Sequence of chain 31.F:
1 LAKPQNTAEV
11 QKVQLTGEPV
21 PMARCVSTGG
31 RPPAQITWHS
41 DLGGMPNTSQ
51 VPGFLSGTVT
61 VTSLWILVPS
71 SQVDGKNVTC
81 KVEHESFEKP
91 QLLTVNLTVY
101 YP

This small molecule binds to this protein.
Small molecule (SMILES): CC(=O)N[C@H]1[C@H](O[C@H]2[C@H](O)[C@@H](NC(C)=O)CO[C@@H]2CO)O[C@H](CO)[C@@H](O[C@@H]2O[C@H](CO)[C@@H](O)[C@H](O)[C@@H]2O)[C@@H]1O

Binding-site contacts:
Ligand atom C8 contacts residue GLY75 of chain 31.F at 2.5 Å.
Ligand atom O7 contacts residue ASN77 of chain 31.F at 3.4 Å (h-bond).
Ligand atom C3 contacts residue GLY75 of chain 31.F at 4.4 Å.
Ligand atom C1 contacts residue GLY75 of chain 31.F at 3.9 Å.
Ligand atom C7 contacts residue ASN77 of chain 31.F at 3.8 Å.
Ligand atom C8 contacts residue LYS76 of chain 31.F at 4.0 Å.
Ligand atom C1 contacts residue ASN96 of chain 31.F at 1.4 Å.
Ligand atom C8 contacts residue NAG1 of chain 31.K at 4.3 Å.
Ligand atom O7 contacts residue ASN96 of chain 31.F at 3.4 Å (h-bond).
Ligand atom C8 contacts residue ASN77 of chain 31.F at 3.7 Å.
Ligand atom O5 contacts residue ASN96 of chain 31.F at 2.2 Å (h-bond).
Ligand atom C7 contacts residue ASN96 of chain 31.F at 3.5 Å.
Ligand atom O7 contacts residue GLY75 of chain 31.F at 4.0 Å.
Ligand atom C7 contacts residue GLY75 of chain 31.F at 2.9 Å.
Ligand atom N2 contacts residue ASN96 of chain 31.F at 3.1 Å (h-bond).
Ligand atom C5 contacts residue ASN96 of chain 31.F at 3.5 Å.
Ligand atom C2 contacts residue GLY75 of chain 31.F at 3.8 Å.
Ligand atom O7 contacts residue NAG1 of chain 31.K at 3.4 Å.
Ligand atom C4 contacts residue ASN96 of chain 31.F at 4.2 Å.
Ligand atom C7 contacts residue NAG1 of chain 31.K at 4.3 Å.
Ligand atom C3 contacts residue ASN96 of chain 31.F at 3.8 Å.
Ligand atom N2 contacts residue GLY75 of chain 31.F at 2.6 Å (h-bond).
Ligand atom C2 contacts residue ASN96 of chain 31.F at 2.6 Å.